This protein binds this small molecule.
Small molecule (SMILES): CC(=O)N[C@H]1[C@H](O[C@H]2[C@H](O)[C@@H](NC(C)=O)CO[C@@H]2CO)O[C@H](CO)[C@@H](O)[C@@H]1O

Binding-site contacts:
Ligand atom C7 contacts residue ASN343 of chain 1.A at 3.5 Å.
Ligand atom C7 contacts residue GLY339 of chain 1.A at 4.2 Å.
Ligand atom O7 contacts residue PHE342 of chain 1.A at 4.1 Å.
Ligand atom O7 contacts residue ASN343 of chain 1.A at 3.7 Å.
Ligand atom C8 contacts residue GLY339 of chain 1.A at 3.3 Å.
Ligand atom N2 contacts residue GLY339 of chain 1.A at 4.1 Å.
Ligand atom C5 contacts residue ASN343 of chain 1.A at 3.6 Å.
Ligand atom C1 contacts residue ASN343 of chain 1.A at 1.4 Å.
Ligand atom O4 contacts residue VAL367 of chain 1.A at 4.3 Å.
Ligand atom C3 contacts residue ASN343 of chain 1.A at 3.8 Å.
Ligand atom C4 contacts residue ASN343 of chain 1.A at 4.2 Å.
Ligand atom C7 contacts residue VAL367 of chain 1.A at 4.0 Å (hydrophobic).
Ligand atom O5 contacts residue ASN343 of chain 1.A at 2.4 Å (h-bond).
Ligand atom O7 contacts residue VAL367 of chain 1.A at 4.1 Å.
Ligand atom C8 contacts residue PHE342 of chain 1.A at 4.4 Å (hydrophobic).
Ligand atom C3 contacts residue VAL367 of chain 1.A at 4.1 Å (hydrophobic).
Ligand atom O6 contacts residue ASN343 of chain 1.A at 4.0 Å.
Ligand atom O3 contacts residue VAL367 of chain 1.A at 3.9 Å.
Ligand atom C8 contacts residue PHE338 of chain 1.A at 3.5 Å (hydrophobic).
Ligand atom N2 contacts residue ASN343 of chain 1.A at 2.9 Å (h-bond).
Ligand atom C7 contacts residue PHE342 of chain 1.A at 4.4 Å (hydrophobic).
Ligand atom C8 contacts residue VAL367 of chain 1.A at 3.6 Å (hydrophobic).
Ligand atom C2 contacts residue ASN343 of chain 1.A at 2.5 Å.

Sequence of chain 1.A:
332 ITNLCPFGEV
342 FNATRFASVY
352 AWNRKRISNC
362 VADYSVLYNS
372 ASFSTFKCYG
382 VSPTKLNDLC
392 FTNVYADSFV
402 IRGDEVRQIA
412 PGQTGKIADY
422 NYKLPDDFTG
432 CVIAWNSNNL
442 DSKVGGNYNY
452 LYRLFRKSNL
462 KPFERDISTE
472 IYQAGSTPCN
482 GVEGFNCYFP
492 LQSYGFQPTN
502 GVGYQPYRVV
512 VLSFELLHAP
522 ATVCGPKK